This small molecule binds to this protein.
Small molecule (SMILES): O=P(O)(O)OC[C@H]1O[C@](O)(COP(=O)(O)O)[C@@H](O)[C@@H]1O

Binding-site contacts:
Ligand atom O3P contacts residue ARG405 of chain 1.E at 3.0 Å (salt-bridge).
Ligand atom O2 contacts residue GLY430 of chain 1.E at 3.5 Å (h-bond).
Ligand atom O6P contacts residue GLY436 of chain 1.E at 2.9 Å (h-bond).
Ligand atom O3P contacts residue TRP398 of chain 1.E at 2.6 Å (h-bond).
Ligand atom P2 contacts residue SER435 of chain 1.E at 3.6 Å.
Ligand atom O1 contacts residue GLY434 of chain 1.E at 3.8 Å.
Ligand atom O4P contacts residue SER353 of chain 1.E at 2.7 Å (h-bond).
Ligand atom C6 contacts residue LEU347 of chain 1.E at 3.5 Å (hydrophobic).
Ligand atom O3 contacts residue TRP398 of chain 1.E at 3.6 Å.
Ligand atom P2 contacts residue THR348 of chain 1.E at 3.5 Å.
Ligand atom C6 contacts residue SER353 of chain 1.E at 3.8 Å.
Ligand atom O6 contacts residue THR349 of chain 1.E at 3.1 Å (h-bond).
Ligand atom O3 contacts residue GLY430 of chain 1.E at 3.1 Å.
Ligand atom O4 contacts residue GLY434 of chain 1.E at 2.5 Å (h-bond).
Ligand atom C3 contacts residue GLY434 of chain 1.E at 3.5 Å.
Ligand atom O2 contacts residue LEU347 of chain 1.E at 3.5 Å.
Ligand atom O4 contacts residue THR438 of chain 1.E at 3.6 Å (h-bond).
Ligand atom C1 contacts residue ARG405 of chain 1.E at 3.8 Å.
Ligand atom O5P contacts residue THR349 of chain 1.E at 3.4 Å (h-bond).
Ligand atom O2P contacts residue GLY434 of chain 1.E at 2.9 Å (h-bond).
Ligand atom O5P contacts residue THR350 of chain 1.E at 2.6 Å (h-bond).
Ligand atom C3 contacts residue ARG432 of chain 1.E at 3.3 Å.
Ligand atom P1 contacts residue ARG405 of chain 1.E at 3.5 Å.
Ligand atom O6P contacts residue SER435 of chain 1.E at 3.2 Å (h-bond).
Ligand atom P2 contacts residue SER353 of chain 1.E at 3.6 Å.
Ligand atom O6P contacts residue SER353 of chain 1.E at 3.7 Å.
Ligand atom O6 contacts residue THR348 of chain 1.E at 3.6 Å.
Ligand atom O4P contacts residue ARG352 of chain 1.E at 3.8 Å.
Ligand atom O4 contacts residue GLY436 of chain 1.E at 3.7 Å.
Ligand atom C6 contacts residue THR438 of chain 1.E at 3.4 Å.
Ligand atom O5P contacts residue SER435 of chain 1.E at 2.9 Å (h-bond).
Ligand atom C5 contacts residue GLY434 of chain 1.E at 3.4 Å.
Ligand atom O4 contacts residue TYR437 of chain 1.E at 2.9 Å (h-bond).
Ligand atom C4 contacts residue GLY434 of chain 1.E at 3.3 Å.
Ligand atom O1P contacts residue ARG405 of chain 1.E at 2.4 Å (salt-bridge).
Ligand atom P2 contacts residue THR349 of chain 1.E at 3.7 Å.
Ligand atom O5 contacts residue LEU347 of chain 1.E at 3.6 Å.
Ligand atom O3 contacts residue ARG432 of chain 1.E at 2.7 Å (salt-bridge).
Ligand atom O4P contacts residue THR348 of chain 1.E at 2.5 Å (h-bond).
Ligand atom O5P contacts residue THR348 of chain 1.E at 3.6 Å (h-bond).

Sequence of chain 1.E:
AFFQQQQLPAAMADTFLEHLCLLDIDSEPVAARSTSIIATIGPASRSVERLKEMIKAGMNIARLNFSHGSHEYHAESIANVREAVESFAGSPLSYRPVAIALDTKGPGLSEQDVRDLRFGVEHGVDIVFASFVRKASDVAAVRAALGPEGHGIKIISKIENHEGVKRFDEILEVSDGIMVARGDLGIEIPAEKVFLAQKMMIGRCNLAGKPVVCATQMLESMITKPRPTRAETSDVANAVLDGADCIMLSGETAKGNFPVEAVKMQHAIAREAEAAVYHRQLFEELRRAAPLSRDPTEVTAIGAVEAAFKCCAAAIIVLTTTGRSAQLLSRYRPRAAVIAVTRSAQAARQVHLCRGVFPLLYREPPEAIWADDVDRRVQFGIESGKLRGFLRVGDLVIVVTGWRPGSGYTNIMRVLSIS